This protein binds this small molecule.
Small molecule (SMILES): CCC(=O)Nc1cc(C)on1

Sequence of chain 1.A:
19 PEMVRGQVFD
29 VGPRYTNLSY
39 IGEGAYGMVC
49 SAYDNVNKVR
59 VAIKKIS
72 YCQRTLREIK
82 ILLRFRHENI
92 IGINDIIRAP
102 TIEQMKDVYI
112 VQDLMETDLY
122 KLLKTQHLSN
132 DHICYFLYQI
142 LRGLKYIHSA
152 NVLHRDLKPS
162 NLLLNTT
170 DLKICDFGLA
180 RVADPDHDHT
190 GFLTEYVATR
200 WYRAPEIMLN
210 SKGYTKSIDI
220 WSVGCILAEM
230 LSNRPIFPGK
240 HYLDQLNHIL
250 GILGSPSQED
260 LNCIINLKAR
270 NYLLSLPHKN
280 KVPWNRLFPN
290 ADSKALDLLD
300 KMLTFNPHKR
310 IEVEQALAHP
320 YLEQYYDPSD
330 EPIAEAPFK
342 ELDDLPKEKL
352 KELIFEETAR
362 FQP

Binding-site contacts:
Ligand atom N10 contacts residue ASP119 of chain 1.A at 4.1 Å.
Ligand atom C1 contacts residue N291 of chain 1.G at 4.2 Å.
Ligand atom C9 contacts residue CYS174 of chain 1.A at 1.8 Å (hydrophobic).
Ligand atom C8 contacts residue LEU164 of chain 1.A at 4.1 Å (hydrophobic).
Ligand atom O11 contacts residue N291 of chain 1.G at 4.3 Å.
Ligand atom C6 contacts residue CYS174 of chain 1.A at 3.9 Å (hydrophobic).
Ligand atom C8 contacts residue ASN162 of chain 1.A at 3.6 Å.
Ligand atom C1 contacts residue GLY40 of chain 1.A at 4.0 Å.
Ligand atom C9 contacts residue LEU164 of chain 1.A at 4.4 Å (hydrophobic).
Ligand atom C6 contacts residue LEU164 of chain 1.A at 4.0 Å (hydrophobic).
Ligand atom C9 contacts residue ASP175 of chain 1.A at 3.8 Å.
Ligand atom C8 contacts residue SER161 of chain 1.A at 3.4 Å.
Ligand atom C2 contacts residue GLY42 of chain 1.A at 4.4 Å.
Ligand atom C3 contacts residue VAL47 of chain 1.A at 4.4 Å (hydrophobic).
Ligand atom C2 contacts residue VAL47 of chain 1.A at 4.3 Å (hydrophobic).
Ligand atom C6 contacts residue SER161 of chain 1.A at 4.2 Å.
Ligand atom O7 contacts residue CYS174 of chain 1.A at 4.2 Å.
Ligand atom C2 contacts residue N291 of chain 1.G at 4.0 Å.
Ligand atom C9 contacts residue SER161 of chain 1.A at 4.4 Å.
Ligand atom O7 contacts residue LEU164 of chain 1.A at 4.2 Å.
Ligand atom C1 contacts residue ILE39 of chain 1.A at 3.5 Å (hydrophobic).
Ligand atom C1 contacts residue VAL47 of chain 1.A at 3.5 Å (hydrophobic).
Ligand atom C9 contacts residue ASN162 of chain 1.A at 3.8 Å.
Ligand atom C1 contacts residue GLU41 of chain 1.A at 4.3 Å.
Ligand atom N5 contacts residue SER161 of chain 1.A at 4.0 Å.
Ligand atom N5 contacts residue LEU164 of chain 1.A at 4.4 Å.
Ligand atom O7 contacts residue N291 of chain 1.G at 3.9 Å.
Ligand atom O11 contacts residue GLU41 of chain 1.A at 3.9 Å.
Ligand atom O11 contacts residue GLY42 of chain 1.A at 4.5 Å.
Ligand atom C3 contacts residue N291 of chain 1.G at 4.0 Å.
Ligand atom C1 contacts residue GLY42 of chain 1.A at 4.5 Å.
Ligand atom C8 contacts residue CYS174 of chain 1.A at 2.8 Å (hydrophobic).
Ligand atom C2 contacts residue GLU41 of chain 1.A at 4.3 Å.